Binding-site contacts:
Ligand atom C4 contacts residue ASN657 of chain 1.A at 4.4 Å.
Ligand atom C1 contacts residue ASN657 of chain 1.A at 4.3 Å.
Ligand atom N2 contacts residue ASN657 of chain 1.A at 3.3 Å (h-bond).
Ligand atom C2 contacts residue ASN657 of chain 1.A at 3.1 Å.
Ligand atom C3 contacts residue ASN657 of chain 1.A at 3.8 Å.
Ligand atom C7 contacts residue ASN657 of chain 1.A at 3.0 Å.
Ligand atom O7 contacts residue ASN657 of chain 1.A at 2.3 Å (h-bond).
Ligand atom O3 contacts residue ASN657 of chain 1.A at 3.3 Å (h-bond).
Ligand atom C8 contacts residue ASN657 of chain 1.A at 4.1 Å.

Sequence of chain 1.A:
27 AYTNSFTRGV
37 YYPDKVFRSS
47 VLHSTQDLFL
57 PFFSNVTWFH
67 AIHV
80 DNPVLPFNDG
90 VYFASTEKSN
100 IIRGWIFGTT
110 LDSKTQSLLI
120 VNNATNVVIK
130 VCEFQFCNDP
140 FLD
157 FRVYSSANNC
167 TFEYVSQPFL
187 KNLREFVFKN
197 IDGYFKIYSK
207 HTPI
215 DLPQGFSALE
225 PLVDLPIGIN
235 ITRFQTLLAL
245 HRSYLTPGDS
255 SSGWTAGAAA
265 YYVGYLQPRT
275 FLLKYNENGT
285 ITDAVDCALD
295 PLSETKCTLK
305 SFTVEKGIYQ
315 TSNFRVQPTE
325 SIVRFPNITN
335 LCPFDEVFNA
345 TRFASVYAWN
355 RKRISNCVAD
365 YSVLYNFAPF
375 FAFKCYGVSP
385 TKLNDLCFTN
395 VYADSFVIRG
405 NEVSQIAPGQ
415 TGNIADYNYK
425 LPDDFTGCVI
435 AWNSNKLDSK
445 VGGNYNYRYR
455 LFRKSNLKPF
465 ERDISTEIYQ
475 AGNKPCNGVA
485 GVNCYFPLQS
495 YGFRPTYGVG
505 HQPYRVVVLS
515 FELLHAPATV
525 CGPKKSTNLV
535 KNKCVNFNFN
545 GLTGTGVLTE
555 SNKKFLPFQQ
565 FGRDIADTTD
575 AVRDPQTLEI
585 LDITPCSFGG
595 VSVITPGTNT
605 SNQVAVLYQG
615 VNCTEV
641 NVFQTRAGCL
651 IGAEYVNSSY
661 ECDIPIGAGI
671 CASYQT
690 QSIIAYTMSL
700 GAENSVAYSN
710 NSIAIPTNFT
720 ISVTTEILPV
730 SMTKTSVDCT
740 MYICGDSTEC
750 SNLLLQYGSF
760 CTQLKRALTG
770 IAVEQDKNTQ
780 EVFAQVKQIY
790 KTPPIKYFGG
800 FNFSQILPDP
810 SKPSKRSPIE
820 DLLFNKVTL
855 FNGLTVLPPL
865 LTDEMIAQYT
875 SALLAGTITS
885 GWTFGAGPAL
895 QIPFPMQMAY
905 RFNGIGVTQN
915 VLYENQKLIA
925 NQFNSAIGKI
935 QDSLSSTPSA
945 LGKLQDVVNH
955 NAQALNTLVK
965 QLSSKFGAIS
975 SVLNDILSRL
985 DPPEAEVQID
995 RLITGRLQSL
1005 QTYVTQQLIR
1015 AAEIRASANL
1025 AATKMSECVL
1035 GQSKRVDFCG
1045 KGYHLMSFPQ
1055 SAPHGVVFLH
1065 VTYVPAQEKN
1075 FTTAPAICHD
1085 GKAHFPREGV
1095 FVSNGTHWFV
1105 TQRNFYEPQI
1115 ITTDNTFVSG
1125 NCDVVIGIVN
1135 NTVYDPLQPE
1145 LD

The small molecule below binds the protein below.
Small molecule (SMILES): CC(=O)N[C@@H]1[C@@H](O)[C@H](O)[C@@H](CO)O[C@H]1O